Sequence of chain 52.A:
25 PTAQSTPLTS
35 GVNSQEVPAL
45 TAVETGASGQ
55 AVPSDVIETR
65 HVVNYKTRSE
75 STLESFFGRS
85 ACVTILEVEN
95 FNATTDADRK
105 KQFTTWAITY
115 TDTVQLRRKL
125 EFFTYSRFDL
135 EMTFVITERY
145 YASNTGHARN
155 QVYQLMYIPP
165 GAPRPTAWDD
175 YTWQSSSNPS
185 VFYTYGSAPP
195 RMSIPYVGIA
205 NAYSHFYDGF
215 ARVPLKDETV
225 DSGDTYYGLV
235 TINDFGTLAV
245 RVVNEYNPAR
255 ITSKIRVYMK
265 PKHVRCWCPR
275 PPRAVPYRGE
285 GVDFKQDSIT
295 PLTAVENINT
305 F

Sequence of chain 51.A:
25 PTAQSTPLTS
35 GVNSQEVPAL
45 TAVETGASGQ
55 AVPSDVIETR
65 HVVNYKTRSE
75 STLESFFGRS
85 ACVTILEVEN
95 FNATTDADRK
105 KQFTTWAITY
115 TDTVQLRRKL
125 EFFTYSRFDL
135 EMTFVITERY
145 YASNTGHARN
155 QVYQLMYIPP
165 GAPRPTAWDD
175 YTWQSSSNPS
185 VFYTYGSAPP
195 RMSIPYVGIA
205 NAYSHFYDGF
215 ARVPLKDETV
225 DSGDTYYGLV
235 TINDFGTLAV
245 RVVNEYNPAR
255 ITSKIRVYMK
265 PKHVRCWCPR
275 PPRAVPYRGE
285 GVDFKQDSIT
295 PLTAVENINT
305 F

A small-molecule ligand and the protein it binds are described below.
Small molecule (SMILES): CC(=O)N[C@H]1[C@H]([C@H](O)[C@H](O)CO)O[C@@](O)(C(=O)O)C[C@@H]1O

Binding-site contacts:
Ligand atom N5 contacts residue TYR145 of chain 52.A at 2.6 Å (h-bond).
Ligand atom C8 contacts residue ALA146 of chain 52.A at 4.5 Å (hydrophobic).
Ligand atom C6 contacts residue ALA146 of chain 52.A at 4.3 Å (hydrophobic).
Ligand atom C1 contacts residue ALA146 of chain 52.A at 4.0 Å (hydrophobic).
Ligand atom C11 contacts residue TYR145 of chain 52.A at 3.7 Å (hydrophobic).
Ligand atom O1A contacts residue ALA146 of chain 52.A at 3.2 Å.
Ligand atom O4 contacts residue PRO252 of chain 51.A at 3.6 Å.
Ligand atom O1B contacts residue PRO252 of chain 51.A at 3.3 Å.
Ligand atom O8 contacts residue ALA146 of chain 52.A at 3.3 Å.
Ligand atom C6 contacts residue TYR145 of chain 52.A at 3.4 Å (hydrophobic).
Ligand atom C1 contacts residue PRO252 of chain 51.A at 4.0 Å (hydrophobic).
Ligand atom O1A contacts residue ASN148 of chain 52.A at 4.3 Å.
Ligand atom C3 contacts residue PRO252 of chain 51.A at 3.8 Å (hydrophobic).
Ligand atom O1B contacts residue ALA146 of chain 52.A at 4.3 Å.
Ligand atom O4 contacts residue TYR250 of chain 51.A at 3.4 Å.
Ligand atom C11 contacts residue TYR250 of chain 51.A at 3.7 Å (hydrophobic).
Ligand atom O10 contacts residue TYR250 of chain 51.A at 2.8 Å (h-bond).
Ligand atom O1A contacts residue SER147 of chain 52.A at 3.1 Å (h-bond).
Ligand atom N5 contacts residue TYR250 of chain 51.A at 4.4 Å.
Ligand atom C7 contacts residue TYR145 of chain 52.A at 3.9 Å (hydrophobic).
Ligand atom C10 contacts residue TYR145 of chain 52.A at 3.6 Å (hydrophobic).
Ligand atom C9 contacts residue TYR145 of chain 52.A at 4.4 Å (hydrophobic).
Ligand atom C4 contacts residue PRO252 of chain 51.A at 3.7 Å (hydrophobic).
Ligand atom O4 contacts residue TYR145 of chain 52.A at 4.2 Å.
Ligand atom C5 contacts residue TYR145 of chain 52.A at 3.3 Å (hydrophobic).
Ligand atom C4 contacts residue TYR145 of chain 52.A at 3.6 Å (hydrophobic).
Ligand atom O4 contacts residue ASN251 of chain 51.A at 4.1 Å.
Ligand atom C11 contacts residue ARG143 of chain 52.A at 4.0 Å.
Ligand atom C10 contacts residue TYR250 of chain 51.A at 3.5 Å (hydrophobic).
Ligand atom O1B contacts residue SER147 of chain 52.A at 2.7 Å (h-bond).
Ligand atom C1 contacts residue SER147 of chain 52.A at 3.6 Å.